Sequence of chain 17.B:
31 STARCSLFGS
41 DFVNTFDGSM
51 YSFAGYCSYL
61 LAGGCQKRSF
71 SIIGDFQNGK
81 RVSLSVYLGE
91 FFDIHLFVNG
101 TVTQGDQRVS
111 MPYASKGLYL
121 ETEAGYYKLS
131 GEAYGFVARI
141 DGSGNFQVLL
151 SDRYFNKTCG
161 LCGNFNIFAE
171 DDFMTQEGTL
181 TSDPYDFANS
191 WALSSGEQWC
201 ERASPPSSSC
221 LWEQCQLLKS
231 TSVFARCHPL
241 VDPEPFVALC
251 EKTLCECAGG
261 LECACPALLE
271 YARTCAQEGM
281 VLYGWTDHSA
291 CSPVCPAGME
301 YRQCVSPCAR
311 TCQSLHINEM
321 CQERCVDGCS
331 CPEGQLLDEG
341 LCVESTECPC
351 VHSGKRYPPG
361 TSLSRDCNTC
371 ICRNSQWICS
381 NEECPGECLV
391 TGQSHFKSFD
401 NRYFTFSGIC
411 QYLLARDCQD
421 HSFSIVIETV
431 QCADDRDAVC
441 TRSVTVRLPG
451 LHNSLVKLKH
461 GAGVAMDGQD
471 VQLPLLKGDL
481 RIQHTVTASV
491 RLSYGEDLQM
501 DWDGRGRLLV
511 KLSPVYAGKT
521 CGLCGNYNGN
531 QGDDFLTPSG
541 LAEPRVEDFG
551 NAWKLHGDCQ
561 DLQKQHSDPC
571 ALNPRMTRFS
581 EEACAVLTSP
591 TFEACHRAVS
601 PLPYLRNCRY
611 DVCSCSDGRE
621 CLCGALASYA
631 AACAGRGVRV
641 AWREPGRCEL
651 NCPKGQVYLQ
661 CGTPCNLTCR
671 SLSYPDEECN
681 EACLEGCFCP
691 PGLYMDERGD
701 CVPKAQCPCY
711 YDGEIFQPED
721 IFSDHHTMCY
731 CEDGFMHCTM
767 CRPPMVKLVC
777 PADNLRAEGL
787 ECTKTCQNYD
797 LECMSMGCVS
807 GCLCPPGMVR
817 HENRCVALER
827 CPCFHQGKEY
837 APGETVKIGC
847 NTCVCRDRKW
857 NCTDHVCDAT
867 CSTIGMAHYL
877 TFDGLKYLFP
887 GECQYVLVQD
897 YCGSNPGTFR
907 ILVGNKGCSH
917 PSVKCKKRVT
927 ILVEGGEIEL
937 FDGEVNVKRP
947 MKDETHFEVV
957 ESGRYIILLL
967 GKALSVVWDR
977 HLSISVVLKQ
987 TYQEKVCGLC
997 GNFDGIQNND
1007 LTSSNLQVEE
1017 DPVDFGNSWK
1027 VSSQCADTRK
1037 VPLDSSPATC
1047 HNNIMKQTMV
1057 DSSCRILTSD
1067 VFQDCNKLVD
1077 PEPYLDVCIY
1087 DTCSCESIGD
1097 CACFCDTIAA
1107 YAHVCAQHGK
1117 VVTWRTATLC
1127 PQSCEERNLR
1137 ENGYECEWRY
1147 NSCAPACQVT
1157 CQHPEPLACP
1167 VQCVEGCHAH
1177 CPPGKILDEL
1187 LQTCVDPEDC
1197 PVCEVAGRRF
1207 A

A small-molecule ligand and the protein it binds are described below.
Small molecule (SMILES): CC(=O)N[C@@H]1[C@@H](O)[C@H](O)[C@@H](CO)O[C@H]1O

Binding-site contacts:
Ligand atom C3 contacts residue ASN156 of chain 17.B at 3.8 Å.
Ligand atom C1 contacts residue ASN156 of chain 17.B at 1.4 Å.
Ligand atom N2 contacts residue ASN156 of chain 17.B at 2.9 Å (h-bond).
Ligand atom O7 contacts residue ASN156 of chain 17.B at 3.7 Å.
Ligand atom C8 contacts residue PHE168 of chain 17.B at 4.4 Å (hydrophobic).
Ligand atom C4 contacts residue ASN156 of chain 17.B at 4.2 Å.
Ligand atom O5 contacts residue ASN156 of chain 17.B at 2.3 Å (h-bond).
Ligand atom C7 contacts residue ASN156 of chain 17.B at 3.5 Å.
Ligand atom C2 contacts residue ASN156 of chain 17.B at 2.4 Å.
Ligand atom C5 contacts residue ASN156 of chain 17.B at 3.6 Å.